Binding-site contacts:
Ligand atom C9 contacts residue LEU54 of chain 1.A at 3.9 Å (hydrophobic).
Ligand atom N1 contacts residue ALA80 of chain 1.A at 3.5 Å.
Ligand atom O2 contacts residue CYS132 of chain 1.A at 2.9 Å (h-bond).
Ligand atom C6 contacts residue THR129 of chain 1.A at 3.2 Å.
Ligand atom O2 contacts residue TYR131 of chain 1.A at 3.9 Å.
Ligand atom C3 contacts residue VAL62 of chain 1.A at 4.0 Å (hydrophobic).
Ligand atom O1 contacts residue CYS132 of chain 1.A at 2.7 Å (h-bond).
Ligand atom C4 contacts residue PHE210 of chain 1.A at 3.8 Å (hydrophobic).
Ligand atom C6 contacts residue VAL113 of chain 1.A at 4.0 Å (hydrophobic).
Ligand atom C3 contacts residue PHE210 of chain 1.A at 3.8 Å (hydrophobic).
Ligand atom C5 contacts residue THR129 of chain 1.A at 3.2 Å.
Ligand atom C8 contacts residue LEU54 of chain 1.A at 3.7 Å (hydrophobic).
Ligand atom O1 contacts residue LEU198 of chain 1.A at 3.8 Å.
Ligand atom C10 contacts residue ALA213 of chain 1.A at 3.6 Å (hydrophobic).
Ligand atom C8 contacts residue LEU198 of chain 1.A at 3.9 Å (hydrophobic).
Ligand atom C6 contacts residue GLU130 of chain 1.A at 3.5 Å.
Ligand atom CL1 contacts residue PHE210 of chain 1.A at 3.9 Å.
Ligand atom CL1 contacts residue LYS82 of chain 1.A at 3.2 Å.
Ligand atom C6 contacts residue ALA80 of chain 1.A at 3.5 Å (hydrophobic).
Ligand atom N1 contacts residue LEU198 of chain 1.A at 3.4 Å.
Ligand atom C11 contacts residue GLY55 of chain 1.A at 3.9 Å.
Ligand atom C9 contacts residue CYS132 of chain 1.A at 3.8 Å (hydrophobic).
Ligand atom C13 contacts residue ARG214 of chain 1.A at 3.9 Å.
Ligand atom O1 contacts residue TYR131 of chain 1.A at 3.2 Å.
Ligand atom CL1 contacts residue ASP209 of chain 1.A at 3.6 Å.
Ligand atom C10 contacts residue LEU54 of chain 1.A at 3.6 Å (hydrophobic).
Ligand atom N2 contacts residue GLY135 of chain 1.A at 3.8 Å.
Ligand atom N1 contacts residue GLU130 of chain 1.A at 3.4 Å (salt-bridge).
Ligand atom C1 contacts residue LEU198 of chain 1.A at 3.8 Å (hydrophobic).
Ligand atom C12 contacts residue ALA213 of chain 1.A at 3.5 Å (hydrophobic).
Ligand atom C14 contacts residue PHE210 of chain 1.A at 3.9 Å (hydrophobic).
Ligand atom C14 contacts residue LEU198 of chain 1.A at 3.7 Å (hydrophobic).
Ligand atom C9 contacts residue LEU198 of chain 1.A at 3.4 Å (hydrophobic).
Ligand atom C17 contacts residue CYS132 of chain 1.A at 4.0 Å (hydrophobic).
Ligand atom C11 contacts residue LEU54 of chain 1.A at 3.4 Å (hydrophobic).
Ligand atom C18 contacts residue GLY135 of chain 1.A at 4.0 Å.
Ligand atom C1 contacts residue GLU130 of chain 1.A at 4.0 Å.
Ligand atom N2 contacts residue CYS132 of chain 1.A at 3.6 Å (h-bond).
Ligand atom C1 contacts residue ALA80 of chain 1.A at 3.6 Å (hydrophobic).
Ligand atom C11 contacts residue ALA213 of chain 1.A at 3.2 Å (hydrophobic).

A small-molecule ligand and the protein it binds are described below.
Small molecule (SMILES): Cc1cc(-c2c(-c3ccccc3)c3cc(Cl)ccc3[nH]c2=O)on1

Sequence of chain 1.A:
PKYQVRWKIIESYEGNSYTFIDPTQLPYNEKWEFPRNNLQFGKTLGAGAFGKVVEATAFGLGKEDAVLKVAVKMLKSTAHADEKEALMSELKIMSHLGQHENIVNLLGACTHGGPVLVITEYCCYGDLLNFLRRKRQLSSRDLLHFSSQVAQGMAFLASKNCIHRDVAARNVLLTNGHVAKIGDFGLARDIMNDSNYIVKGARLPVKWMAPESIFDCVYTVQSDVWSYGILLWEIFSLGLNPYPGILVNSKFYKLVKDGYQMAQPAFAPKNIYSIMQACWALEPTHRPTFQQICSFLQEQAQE